Sequence of chain 1.A:
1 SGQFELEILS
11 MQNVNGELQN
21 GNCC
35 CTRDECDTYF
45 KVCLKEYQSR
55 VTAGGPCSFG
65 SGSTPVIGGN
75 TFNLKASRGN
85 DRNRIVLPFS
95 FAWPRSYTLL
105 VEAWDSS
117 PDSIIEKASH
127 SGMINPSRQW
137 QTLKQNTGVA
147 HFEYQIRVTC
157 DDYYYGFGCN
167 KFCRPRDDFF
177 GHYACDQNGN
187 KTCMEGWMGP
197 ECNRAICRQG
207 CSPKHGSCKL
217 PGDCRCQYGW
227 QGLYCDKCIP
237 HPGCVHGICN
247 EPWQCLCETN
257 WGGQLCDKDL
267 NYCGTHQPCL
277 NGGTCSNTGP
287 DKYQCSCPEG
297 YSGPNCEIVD

Binding-site contacts:
Ligand atom O5 contacts residue LYS167 of chain 1.A at 3.3 Å (salt-bridge).
Ligand atom C5 contacts residue ASN186 of chain 1.A at 3.7 Å.
Ligand atom C4 contacts residue ASN186 of chain 1.A at 4.2 Å.
Ligand atom C2 contacts residue LYS167 of chain 1.A at 4.2 Å.
Ligand atom O7 contacts residue ASN186 of chain 1.A at 3.5 Å (h-bond).
Ligand atom C1 contacts residue LYS167 of chain 1.A at 4.2 Å.
Ligand atom O6 contacts residue ASN184 of chain 1.A at 4.2 Å.
Ligand atom C3 contacts residue ASN186 of chain 1.A at 3.8 Å.
Ligand atom C2 contacts residue ASN186 of chain 1.A at 2.5 Å.
Ligand atom O5 contacts residue ASN186 of chain 1.A at 2.4 Å (h-bond).
Ligand atom C6 contacts residue LYS167 of chain 1.A at 3.8 Å.
Ligand atom N2 contacts residue ASN186 of chain 1.A at 2.9 Å (h-bond).
Ligand atom C7 contacts residue ASN186 of chain 1.A at 3.6 Å.
Ligand atom C5 contacts residue LYS167 of chain 1.A at 3.9 Å.
Ligand atom O6 contacts residue ASN186 of chain 1.A at 4.5 Å.
Ligand atom O5 contacts residue ASN184 of chain 1.A at 4.0 Å.
Ligand atom C4 contacts residue LYS167 of chain 1.A at 3.9 Å.
Ligand atom C1 contacts residue ASN186 of chain 1.A at 1.4 Å.
Ligand atom O6 contacts residue LYS167 of chain 1.A at 2.7 Å (salt-bridge).

A protein and the small-molecule ligand that binds it are described below.
Small molecule (SMILES): CC(=O)N[C@@H]1[C@@H](O)[C@H](O)[C@@H](CO)O[C@H]1O